Sequence of chain 1.C:
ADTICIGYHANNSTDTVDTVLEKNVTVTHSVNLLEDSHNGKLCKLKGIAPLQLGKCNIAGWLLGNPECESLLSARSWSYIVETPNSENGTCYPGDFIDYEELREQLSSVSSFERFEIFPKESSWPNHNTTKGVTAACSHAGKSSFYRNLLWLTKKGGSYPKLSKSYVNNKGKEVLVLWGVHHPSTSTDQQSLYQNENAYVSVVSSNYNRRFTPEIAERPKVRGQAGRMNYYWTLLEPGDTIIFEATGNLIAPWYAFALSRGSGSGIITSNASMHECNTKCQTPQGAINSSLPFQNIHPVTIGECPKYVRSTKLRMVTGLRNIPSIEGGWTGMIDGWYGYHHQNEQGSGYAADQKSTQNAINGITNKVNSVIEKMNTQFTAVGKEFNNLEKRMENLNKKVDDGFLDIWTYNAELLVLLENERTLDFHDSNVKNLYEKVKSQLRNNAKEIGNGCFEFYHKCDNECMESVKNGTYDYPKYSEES

Binding-site contacts:
Ligand atom C2 contacts residue ASN27 of chain 1.C at 2.5 Å.
Ligand atom C8 contacts residue ASN27 of chain 1.C at 4.5 Å.
Ligand atom C3 contacts residue ASN27 of chain 1.C at 3.8 Å.
Ligand atom C5 contacts residue ASN27 of chain 1.C at 3.7 Å.
Ligand atom O5 contacts residue ASN27 of chain 1.C at 2.4 Å (h-bond).
Ligand atom N2 contacts residue ASN27 of chain 1.C at 2.9 Å (h-bond).
Ligand atom C7 contacts residue ASN27 of chain 1.C at 3.4 Å.
Ligand atom C4 contacts residue ASN27 of chain 1.C at 4.2 Å.
Ligand atom C1 contacts residue ASN27 of chain 1.C at 1.4 Å.
Ligand atom O7 contacts residue ASN27 of chain 1.C at 3.4 Å (h-bond).
Ligand atom C8 contacts residue LYS26 of chain 1.C at 4.3 Å.

The small molecule below binds the protein below.
Small molecule (SMILES): CC(=O)N[C@@H]1[C@@H](O)[C@H](O)[C@@H](CO)O[C@H]1O